Binding-site contacts:
Ligand atom C3 contacts residue ASN280 of chain 1.A at 3.8 Å.
Ligand atom C6 contacts residue ASN278 of chain 1.A at 4.4 Å.
Ligand atom O5 contacts residue ASN278 of chain 1.A at 3.8 Å.
Ligand atom C7 contacts residue ASN280 of chain 1.A at 3.7 Å.
Ligand atom C5 contacts residue ASN280 of chain 1.A at 3.6 Å.
Ligand atom N2 contacts residue ASN280 of chain 1.A at 3.0 Å (h-bond).
Ligand atom C8 contacts residue ASN280 of chain 1.A at 4.0 Å.
Ligand atom C2 contacts residue ASN280 of chain 1.A at 2.5 Å.
Ligand atom O6 contacts residue GLU279 of chain 1.A at 3.6 Å.
Ligand atom C1 contacts residue ASN280 of chain 1.A at 1.4 Å.
Ligand atom O5 contacts residue ASN280 of chain 1.A at 2.3 Å (h-bond).
Ligand atom O6 contacts residue ASN278 of chain 1.A at 3.4 Å (h-bond).
Ligand atom C6 contacts residue GLU279 of chain 1.A at 4.4 Å.
Ligand atom O6 contacts residue ASN280 of chain 1.A at 4.1 Å.
Ligand atom C4 contacts residue ASN280 of chain 1.A at 4.2 Å.

Sequence of chain 1.A:
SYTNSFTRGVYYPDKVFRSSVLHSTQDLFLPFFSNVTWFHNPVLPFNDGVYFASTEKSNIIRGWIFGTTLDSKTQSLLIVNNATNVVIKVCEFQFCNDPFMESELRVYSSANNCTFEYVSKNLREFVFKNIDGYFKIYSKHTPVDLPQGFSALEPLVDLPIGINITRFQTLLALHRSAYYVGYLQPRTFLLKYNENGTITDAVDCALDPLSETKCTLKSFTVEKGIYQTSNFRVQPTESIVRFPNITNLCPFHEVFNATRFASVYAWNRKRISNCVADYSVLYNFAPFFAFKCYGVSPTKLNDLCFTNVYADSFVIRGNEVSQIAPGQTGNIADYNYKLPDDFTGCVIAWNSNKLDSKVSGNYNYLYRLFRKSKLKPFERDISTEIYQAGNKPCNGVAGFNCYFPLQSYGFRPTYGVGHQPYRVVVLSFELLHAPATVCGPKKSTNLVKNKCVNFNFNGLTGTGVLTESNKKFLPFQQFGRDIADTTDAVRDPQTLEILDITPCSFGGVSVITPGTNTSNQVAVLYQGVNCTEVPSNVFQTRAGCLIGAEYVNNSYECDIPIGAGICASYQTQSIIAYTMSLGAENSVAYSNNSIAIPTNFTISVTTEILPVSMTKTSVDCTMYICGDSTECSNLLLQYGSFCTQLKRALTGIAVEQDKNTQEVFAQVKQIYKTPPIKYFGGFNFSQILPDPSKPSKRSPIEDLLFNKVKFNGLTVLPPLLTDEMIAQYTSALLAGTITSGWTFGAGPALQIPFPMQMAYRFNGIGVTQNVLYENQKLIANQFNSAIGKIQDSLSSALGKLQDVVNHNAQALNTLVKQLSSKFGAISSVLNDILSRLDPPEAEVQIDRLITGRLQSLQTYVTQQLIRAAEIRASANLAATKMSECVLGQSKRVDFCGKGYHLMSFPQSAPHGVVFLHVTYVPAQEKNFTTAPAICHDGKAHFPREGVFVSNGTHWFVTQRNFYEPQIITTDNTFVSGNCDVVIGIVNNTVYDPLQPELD

A protein and the small-molecule ligand that binds it are described below.
Small molecule (SMILES): CC(=O)N[C@@H]1[C@@H](O)[C@H](O)[C@@H](CO)O[C@H]1O